Binding-site contacts:
Ligand atom C1 contacts residue PRO259 of chain 1.E at 4.0 Å (hydrophobic).
Ligand atom C8 contacts residue SER413 of chain 1.E at 4.3 Å.
Ligand atom C8 contacts residue ASN230 of chain 1.E at 4.2 Å.
Ligand atom C1 contacts residue ASN414 of chain 1.E at 1.4 Å.
Ligand atom N2 contacts residue ASN414 of chain 1.E at 2.8 Å (h-bond).
Ligand atom C5 contacts residue PRO259 of chain 1.E at 4.1 Å (hydrophobic).
Ligand atom C3 contacts residue ASN414 of chain 1.E at 3.7 Å.
Ligand atom C2 contacts residue ASN414 of chain 1.E at 2.4 Å.
Ligand atom O5 contacts residue PRO259 of chain 1.E at 3.5 Å.
Ligand atom C6 contacts residue PRO259 of chain 1.E at 4.1 Å (hydrophobic).
Ligand atom C7 contacts residue ASN414 of chain 1.E at 4.0 Å.
Ligand atom C4 contacts residue ASN414 of chain 1.E at 4.2 Å.
Ligand atom C8 contacts residue VAL412 of chain 1.E at 4.3 Å (hydrophobic).
Ligand atom C5 contacts residue ASN414 of chain 1.E at 3.7 Å.
Ligand atom O5 contacts residue ASN414 of chain 1.E at 2.4 Å (h-bond).
Ligand atom C8 contacts residue NAG1 of chain 1.S at 3.4 Å.

A small-molecule ligand and the protein it binds are described below.
Small molecule (SMILES): CC(=O)N[C@@H]1[C@@H](O)[C@H](O)[C@@H](CO)O[C@H]1O

Sequence of chain 1.E:
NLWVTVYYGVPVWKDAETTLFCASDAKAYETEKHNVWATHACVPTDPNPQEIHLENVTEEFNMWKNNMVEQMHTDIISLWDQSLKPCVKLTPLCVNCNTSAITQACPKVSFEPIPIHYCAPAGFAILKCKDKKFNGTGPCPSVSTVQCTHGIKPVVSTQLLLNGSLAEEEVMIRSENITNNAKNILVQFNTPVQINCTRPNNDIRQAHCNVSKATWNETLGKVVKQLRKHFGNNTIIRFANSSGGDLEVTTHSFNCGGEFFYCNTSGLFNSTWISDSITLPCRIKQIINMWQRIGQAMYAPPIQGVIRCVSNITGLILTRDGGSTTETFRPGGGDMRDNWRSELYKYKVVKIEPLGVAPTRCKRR